Sequence of chain 3.C:
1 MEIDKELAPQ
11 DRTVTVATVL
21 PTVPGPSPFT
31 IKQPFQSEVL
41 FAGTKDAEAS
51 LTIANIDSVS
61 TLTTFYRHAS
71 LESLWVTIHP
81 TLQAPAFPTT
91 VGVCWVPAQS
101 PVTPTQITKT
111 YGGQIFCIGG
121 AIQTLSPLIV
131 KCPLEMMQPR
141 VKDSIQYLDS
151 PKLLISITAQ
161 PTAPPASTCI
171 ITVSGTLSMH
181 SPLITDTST

Sequence of chain 4.D:
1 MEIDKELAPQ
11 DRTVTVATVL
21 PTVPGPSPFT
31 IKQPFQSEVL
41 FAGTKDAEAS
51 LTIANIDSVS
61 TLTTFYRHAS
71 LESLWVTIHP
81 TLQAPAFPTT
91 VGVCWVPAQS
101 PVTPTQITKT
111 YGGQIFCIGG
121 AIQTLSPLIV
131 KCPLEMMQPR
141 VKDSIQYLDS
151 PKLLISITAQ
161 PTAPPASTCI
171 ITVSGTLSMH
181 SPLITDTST

This protein binds this small molecule.
Small molecule (SMILES): Nc1ccn([C@@H]2O[C@H](CO[P](=O)(O)O[C@H]3[C@@H](O)[C@H](n4ccc(N)nc4=O)O[C@@H]3CO[P](=O)(O)O[C@H]3[C@@H](O)[C@H](n4ccc(N)nc4=O)O[C@@H]3CO)[C@@H](O)[C@H]2O)c(=O)n1

Binding-site contacts:
Ligand atom O2' contacts residue TYR111 of chain 4.D at 4.3 Å.
Ligand atom O2 contacts residue ARG12 of chain 4.D at 3.6 Å.
Ligand atom O2' contacts residue THR13 of chain 4.D at 3.7 Å.
Ligand atom O5' contacts residue ARG12 of chain 4.D at 4.1 Å.
Ligand atom O3' contacts residue THR13 of chain 4.D at 4.4 Å.
Ligand atom O5' contacts residue LYS131 of chain 3.C at 3.3 Å.
Ligand atom O5' contacts residue TYR111 of chain 4.D at 4.4 Å.
Ligand atom C4' contacts residue ARG12 of chain 4.D at 3.6 Å.
Ligand atom OP2 contacts residue SER73 of chain 3.C at 4.0 Å.
Ligand atom O2' contacts residue ARG12 of chain 4.D at 3.6 Å.
Ligand atom O2' contacts residue VAL14 of chain 4.D at 4.3 Å.
Ligand atom OP1 contacts residue THR176 of chain 3.C at 3.4 Å (h-bond).
Ligand atom P contacts residue SER73 of chain 3.C at 4.1 Å.
Ligand atom OP1 contacts residue SER73 of chain 3.C at 3.2 Å (h-bond).
Ligand atom OP1 contacts residue TRP75 of chain 3.C at 3.9 Å.
Ligand atom OP1 contacts residue TYR111 of chain 4.D at 3.6 Å (h-bond).
Ligand atom C5' contacts residue ARG12 of chain 4.D at 4.3 Å.
Ligand atom P contacts residue TRP75 of chain 3.C at 4.3 Å.
Ligand atom O2' contacts residue ASP11 of chain 4.D at 3.5 Å.
Ligand atom C2 contacts residue ARG12 of chain 4.D at 4.5 Å.
Ligand atom C1' contacts residue ARG12 of chain 4.D at 3.9 Å.
Ligand atom C4' contacts residue TRP75 of chain 3.C at 4.5 Å (hydrophobic).
Ligand atom O4' contacts residue ARG12 of chain 4.D at 4.0 Å.
Ligand atom OP1 contacts residue VAL14 of chain 4.D at 3.4 Å.
Ligand atom C5' contacts residue LYS131 of chain 3.C at 4.2 Å.
Ligand atom O3' contacts residue TRP75 of chain 3.C at 3.6 Å.
Ligand atom P contacts residue TYR111 of chain 4.D at 4.5 Å.